Sequence of chain 1.B:
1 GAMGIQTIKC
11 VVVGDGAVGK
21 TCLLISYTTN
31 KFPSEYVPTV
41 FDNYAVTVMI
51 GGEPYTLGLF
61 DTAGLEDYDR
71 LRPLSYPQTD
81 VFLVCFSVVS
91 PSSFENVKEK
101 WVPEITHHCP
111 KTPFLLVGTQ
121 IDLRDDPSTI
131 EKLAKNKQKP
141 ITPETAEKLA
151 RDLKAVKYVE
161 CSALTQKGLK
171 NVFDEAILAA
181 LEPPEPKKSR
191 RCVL

Binding-site contacts:
Ligand atom PB contacts residue MG1 of chain 1.G at 3.3 Å.
Ligand atom O1A contacts residue GLY19 of chain 1.B at 3.4 Å.
Ligand atom O1G contacts residue LYS20 of chain 1.B at 2.7 Å (salt-bridge).
Ligand atom O3A contacts residue LYS20 of chain 1.B at 3.4 Å (salt-bridge).
Ligand atom O1G contacts residue GLY64 of chain 1.B at 2.8 Å (h-bond).
Ligand atom O2G contacts residue THR39 of chain 1.B at 2.8 Å (h-bond).
Ligand atom N3B contacts residue TYR36 of chain 1.B at 3.3 Å.
Ligand atom N3B contacts residue MG1 of chain 1.G at 3.3 Å.
Ligand atom O3' contacts residue SER34 of chain 1.B at 3.6 Å (h-bond).
Ligand atom O6 contacts residue ALA163 of chain 1.B at 3.0 Å (h-bond).
Ligand atom O2B contacts residue ALA17 of chain 1.B at 3.5 Å (h-bond).
Ligand atom C6 contacts residue ASP122 of chain 1.B at 3.5 Å.
Ligand atom C5 contacts residue GLN120 of chain 1.B at 3.4 Å.
Ligand atom O6 contacts residue LEU164 of chain 1.B at 3.4 Å (h-bond).
Ligand atom O2B contacts residue GLY19 of chain 1.B at 3.0 Å (h-bond).
Ligand atom O3' contacts residue TYR36 of chain 1.B at 3.5 Å.
Ligand atom O1B contacts residue LYS20 of chain 1.B at 3.6 Å (salt-bridge).
Ligand atom N3B contacts residue ALA17 of chain 1.B at 2.9 Å (h-bond).
Ligand atom O3A contacts residue GLY19 of chain 1.B at 3.1 Å (h-bond).
Ligand atom N1 contacts residue ASP122 of chain 1.B at 2.8 Å (salt-bridge).
Ligand atom PB contacts residue ALA17 of chain 1.B at 3.5 Å.
Ligand atom O2B contacts residue LYS20 of chain 1.B at 2.7 Å (salt-bridge).
Ligand atom O6 contacts residue GLN120 of chain 1.B at 3.5 Å.
Ligand atom O1B contacts residue THR21 of chain 1.B at 3.1 Å (h-bond).
Ligand atom O2G contacts residue MG1 of chain 1.G at 2.0 Å.
Ligand atom O2A contacts residue TYR36 of chain 1.B at 3.4 Å.
Ligand atom C6 contacts residue GLN120 of chain 1.B at 3.5 Å.
Ligand atom O1A contacts residue CYS22 of chain 1.B at 2.7 Å (h-bond).
Ligand atom O1G contacts residue GLY16 of chain 1.B at 3.2 Å.
Ligand atom O1B contacts residue MG1 of chain 1.G at 2.0 Å.
Ligand atom PB contacts residue LYS20 of chain 1.B at 3.6 Å.
Ligand atom N2 contacts residue ASP122 of chain 1.B at 2.8 Å (salt-bridge).
Ligand atom O3G contacts residue TYR36 of chain 1.B at 2.5 Å (h-bond).
Ligand atom O6 contacts residue ASP122 of chain 1.B at 3.4 Å (salt-bridge).
Ligand atom O1A contacts residue THR21 of chain 1.B at 3.3 Å (h-bond).
Ligand atom PG contacts residue MG1 of chain 1.G at 3.2 Å.
Ligand atom O3G contacts residue PRO38 of chain 1.B at 3.4 Å.
Ligand atom N2 contacts residue LEU123 of chain 1.B at 3.1 Å.
Ligand atom O2B contacts residue VAL18 of chain 1.B at 3.3 Å (h-bond).
Ligand atom C2 contacts residue ASP122 of chain 1.B at 3.4 Å.

This small molecule binds to this protein.
Small molecule (SMILES): Nc1nc2c(ncn2[C@@H]2O[C@H](CO[P](=O)(O)O[P](=O)(O)NP(=O)(O)O)[C@@H](O)[C@H]2O)c(=O)[nH]1